Sequence of chain 14.A:
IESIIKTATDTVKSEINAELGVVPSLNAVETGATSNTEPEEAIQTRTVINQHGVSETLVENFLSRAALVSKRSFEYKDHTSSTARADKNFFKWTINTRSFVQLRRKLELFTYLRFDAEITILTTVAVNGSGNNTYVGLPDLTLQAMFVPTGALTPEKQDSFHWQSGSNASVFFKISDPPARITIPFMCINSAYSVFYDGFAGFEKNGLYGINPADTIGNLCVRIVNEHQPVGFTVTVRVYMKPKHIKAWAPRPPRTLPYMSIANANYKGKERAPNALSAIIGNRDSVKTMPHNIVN

Sequence of chain 14.B:
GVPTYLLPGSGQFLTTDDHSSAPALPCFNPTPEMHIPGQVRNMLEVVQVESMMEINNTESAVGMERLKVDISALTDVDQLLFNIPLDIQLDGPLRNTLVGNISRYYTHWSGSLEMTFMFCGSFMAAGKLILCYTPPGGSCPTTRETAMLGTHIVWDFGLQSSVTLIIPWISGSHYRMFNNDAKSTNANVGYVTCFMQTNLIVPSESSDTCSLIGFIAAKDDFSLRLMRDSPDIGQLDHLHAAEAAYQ

Binding-site contacts:
Ligand atom N20 contacts residue ILE184 of chain 14.A at 3.8 Å.
Ligand atom C05 contacts residue TYR193 of chain 14.A at 3.3 Å (hydrophobic).
Ligand atom C08 contacts residue MET241 of chain 14.A at 3.6 Å (hydrophobic).
Ligand atom F26 contacts residue PHE147 of chain 14.A at 2.6 Å.
Ligand atom C12 contacts residue ILE119 of chain 14.A at 3.4 Å (hydrophobic).
Ligand atom C29 contacts residue TYR193 of chain 14.A at 3.5 Å (hydrophobic).
Ligand atom N28 contacts residue TYR193 of chain 14.A at 3.4 Å.
Ligand atom C13 contacts residue ILE119 of chain 14.A at 3.4 Å (hydrophobic).
Ligand atom O01 contacts residue PHE115 of chain 14.A at 3.5 Å.
Ligand atom C14 contacts residue ILE119 of chain 14.A at 3.6 Å (hydrophobic).
Ligand atom F26 contacts residue MET146 of chain 14.A at 3.2 Å.
Ligand atom C22 contacts residue ALA169 of chain 14.A at 3.5 Å (hydrophobic).
Ligand atom C30 contacts residue PHE115 of chain 14.A at 3.6 Å (hydrophobic).
Ligand atom F25 contacts residue VAL171 of chain 14.A at 3.1 Å.
Ligand atom N02 contacts residue THR97 of chain 14.A at 3.4 Å.
Ligand atom C08 contacts residue ALA117 of chain 14.A at 3.8 Å (hydrophobic).
Ligand atom N20 contacts residue ILE182 of chain 14.A at 3.3 Å.
Ligand atom N20 contacts residue PHE147 of chain 14.A at 3.4 Å.
Ligand atom C17 contacts residue ILE184 of chain 14.A at 3.4 Å (hydrophobic).
Ligand atom C07 contacts residue TYR193 of chain 14.A at 3.6 Å (hydrophobic).
Ligand atom F24 contacts residue ILE182 of chain 14.A at 3.6 Å.
Ligand atom N19 contacts residue LEU220 of chain 14.A at 3.1 Å.
Ligand atom F25 contacts residue ALA145 of chain 14.A at 3.0 Å.
Ligand atom C29 contacts residue SER194 of chain 14.A at 3.5 Å.
Ligand atom C16 contacts residue ILE184 of chain 14.A at 3.2 Å (hydrophobic).
Ligand atom C22 contacts residue PHE147 of chain 14.A at 3.8 Å (hydrophobic).
Ligand atom F26 contacts residue ALA145 of chain 14.A at 2.9 Å.
Ligand atom O23 contacts residue LEU220 of chain 14.A at 3.2 Å.
Ligand atom C04 contacts residue TYR193 of chain 14.A at 3.8 Å (hydrophobic).
Ligand atom N02 contacts residue PHE115 of chain 14.A at 3.6 Å.
Ligand atom O10 contacts residue ILE95 of chain 14.A at 3.3 Å.
Ligand atom F26 contacts residue ALA169 of chain 14.A at 2.5 Å.
Ligand atom C21 contacts residue PHE147 of chain 14.A at 3.8 Å (hydrophobic).
Ligand atom C29 contacts residue VAL195 of chain 14.A at 3.4 Å (hydrophobic).
Ligand atom C22 contacts residue ALA145 of chain 14.A at 3.6 Å (hydrophobic).
Ligand atom C30 contacts residue TYR193 of chain 14.A at 3.8 Å (hydrophobic).
Ligand atom C06 contacts residue TYR193 of chain 14.A at 3.8 Å (hydrophobic).
Ligand atom C21 contacts residue ILE182 of chain 14.A at 3.4 Å (hydrophobic).
Ligand atom F24 contacts residue ALA169 of chain 14.A at 3.3 Å.
Ligand atom O01 contacts residue THR97 of chain 14.A at 3.6 Å.

A protein and the small-molecule ligand that binds it are described below.
Small molecule (SMILES): Cc1cc(-c2noc(C(F)(F)F)n2)ccc1OCCCc1cc(C(=O)N(C)C)no1